Binding-site contacts:
Ligand atom N6 contacts residue PRO205 of chain 1.C at 4.2 Å.
Ligand atom P contacts residue DC1 of chain 1.MB at 1.6 Å.
Ligand atom C2 contacts residue GLY424 of chain 1.C at 4.1 Å.
Ligand atom C8 contacts residue HIS415 of chain 1.C at 3.3 Å.
Ligand atom N7 contacts residue PRO416 of chain 1.C at 3.7 Å.
Ligand atom C2' contacts residue PRO416 of chain 1.C at 4.5 Å (hydrophobic).
Ligand atom C5 contacts residue PRO205 of chain 1.C at 4.2 Å (hydrophobic).
Ligand atom C8 contacts residue PRO416 of chain 1.C at 4.5 Å (hydrophobic).
Ligand atom C5' contacts residue DC1 of chain 1.MB at 3.8 Å.
Ligand atom N6 contacts residue PRO416 of chain 1.C at 2.8 Å (h-bond).
Ligand atom N6 contacts residue SER417 of chain 1.C at 3.5 Å.
Ligand atom N1 contacts residue GLY424 of chain 1.C at 3.9 Å.
Ligand atom C6 contacts residue PRO205 of chain 1.C at 3.9 Å (hydrophobic).
Ligand atom N3 contacts residue PRO416 of chain 1.C at 4.1 Å.
Ligand atom N1 contacts residue PRO416 of chain 1.C at 3.4 Å (h-bond).
Ligand atom C6 contacts residue PRO416 of chain 1.C at 2.9 Å (hydrophobic).
Ligand atom C2 contacts residue PRO205 of chain 1.C at 4.0 Å (hydrophobic).
Ligand atom C5 contacts residue HIS415 of chain 1.C at 4.3 Å.
Ligand atom O4' contacts residue DC1 of chain 1.MB at 4.2 Å.
Ligand atom N7 contacts residue HIS415 of chain 1.C at 3.0 Å (h-bond).
Ligand atom C2 contacts residue PRO416 of chain 1.C at 4.2 Å (hydrophobic).
Ligand atom OP2 contacts residue ASP411 of chain 1.BA at 4.2 Å.
Ligand atom C4 contacts residue PRO416 of chain 1.C at 4.0 Å (hydrophobic).
Ligand atom C5 contacts residue PRO416 of chain 1.C at 3.2 Å (hydrophobic).
Ligand atom N3 contacts residue PRO205 of chain 1.C at 4.4 Å.
Ligand atom OP2 contacts residue DC1 of chain 1.MB at 2.5 Å (h-bond).
Ligand atom N6 contacts residue ASN394 of chain 1.C at 4.3 Å.
Ligand atom N9 contacts residue PRO416 of chain 1.C at 4.3 Å.
Ligand atom OP1 contacts residue DC1 of chain 1.MB at 2.5 Å (h-bond).
Ligand atom O5' contacts residue DC1 of chain 1.MB at 2.5 Å (h-bond).
Ligand atom N1 contacts residue PRO205 of chain 1.C at 4.0 Å.

Sequence of chain 1.C:
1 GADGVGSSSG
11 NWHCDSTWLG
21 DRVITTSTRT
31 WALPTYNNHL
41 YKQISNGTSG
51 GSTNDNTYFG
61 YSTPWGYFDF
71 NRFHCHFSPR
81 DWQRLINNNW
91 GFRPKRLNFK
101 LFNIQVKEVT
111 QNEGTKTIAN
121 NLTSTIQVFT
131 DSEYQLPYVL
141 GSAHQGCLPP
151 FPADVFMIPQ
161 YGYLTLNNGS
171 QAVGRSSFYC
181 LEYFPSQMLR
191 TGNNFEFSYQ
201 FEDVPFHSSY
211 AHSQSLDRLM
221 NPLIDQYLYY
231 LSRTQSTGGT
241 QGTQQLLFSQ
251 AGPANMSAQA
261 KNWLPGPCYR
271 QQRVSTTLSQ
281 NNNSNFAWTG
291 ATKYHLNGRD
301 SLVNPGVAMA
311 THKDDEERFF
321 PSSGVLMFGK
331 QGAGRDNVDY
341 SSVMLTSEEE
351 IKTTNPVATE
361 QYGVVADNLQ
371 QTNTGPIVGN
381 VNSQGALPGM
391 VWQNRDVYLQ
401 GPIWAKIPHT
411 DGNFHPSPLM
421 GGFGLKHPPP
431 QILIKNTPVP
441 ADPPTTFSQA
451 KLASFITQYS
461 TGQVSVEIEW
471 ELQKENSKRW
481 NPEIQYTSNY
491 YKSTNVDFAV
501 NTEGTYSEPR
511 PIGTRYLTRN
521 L

This small molecule binds to this protein.
Small molecule (SMILES): Nc1ncnc2c1ncn2[C@H]1C[C@H](O)[C@@H](COP(=O)(O)O)O1

Sequence of chain 1.BA:
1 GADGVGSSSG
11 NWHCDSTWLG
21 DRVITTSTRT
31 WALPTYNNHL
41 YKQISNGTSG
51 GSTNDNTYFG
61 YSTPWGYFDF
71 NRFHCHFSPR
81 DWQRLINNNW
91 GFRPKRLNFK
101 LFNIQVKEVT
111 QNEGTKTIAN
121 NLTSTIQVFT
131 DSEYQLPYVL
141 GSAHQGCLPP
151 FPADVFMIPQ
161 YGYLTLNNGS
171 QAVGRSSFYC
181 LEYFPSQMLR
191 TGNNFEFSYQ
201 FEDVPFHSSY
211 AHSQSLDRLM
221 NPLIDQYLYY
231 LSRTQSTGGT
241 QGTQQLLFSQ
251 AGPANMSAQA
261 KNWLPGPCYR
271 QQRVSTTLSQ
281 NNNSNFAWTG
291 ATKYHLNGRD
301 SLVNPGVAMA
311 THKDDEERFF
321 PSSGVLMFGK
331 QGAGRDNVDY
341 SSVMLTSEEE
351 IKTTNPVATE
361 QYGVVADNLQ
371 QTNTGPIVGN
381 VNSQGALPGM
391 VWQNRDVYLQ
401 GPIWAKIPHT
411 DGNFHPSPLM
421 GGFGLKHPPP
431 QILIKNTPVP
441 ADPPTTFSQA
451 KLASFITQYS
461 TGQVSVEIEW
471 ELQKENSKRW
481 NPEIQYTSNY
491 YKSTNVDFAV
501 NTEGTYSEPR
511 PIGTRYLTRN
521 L